Binding-site contacts:
Ligand atom CD1 contacts residue GLN203 of chain 5.C at 3.5 Å.
Ligand atom O contacts residue PHE126 of chain 5.C at 3.4 Å.
Ligand atom CB contacts residue GLY105 of chain 5.C at 3.2 Å.
Ligand atom CA contacts residue PHE126 of chain 5.C at 3.9 Å (hydrophobic).
Ligand atom CD1 contacts residue GLY124 of chain 5.C at 3.9 Å.
Ligand atom O contacts residue GLN203 of chain 5.C at 3.5 Å (h-bond).
Ligand atom CB contacts residue ILE104 of chain 5.C at 3.6 Å (hydrophobic).
Ligand atom CD2 contacts residue PHE126 of chain 5.C at 3.4 Å (hydrophobic).
Ligand atom CA contacts residue GLY105 of chain 5.C at 3.6 Å.
Ligand atom CB contacts residue ILE130 of chain 5.C at 3.6 Å (hydrophobic).
Ligand atom SD contacts residue ARG165 of chain 5.C at 3.5 Å.
Ligand atom N contacts residue VAL125 of chain 5.C at 3.5 Å (h-bond).
Ligand atom O contacts residue VAL127 of chain 5.C at 2.5 Å (h-bond).
Ligand atom C contacts residue GLY105 of chain 5.C at 3.8 Å.
Ligand atom CA contacts residue VAL125 of chain 5.C at 3.4 Å (hydrophobic).
Ligand atom C contacts residue ILE130 of chain 5.C at 3.9 Å (hydrophobic).
Ligand atom CA contacts residue SER163 of chain 5.C at 3.7 Å.
Ligand atom C contacts residue VAL127 of chain 5.C at 3.7 Å (hydrophobic).
Ligand atom CB contacts residue TYR162 of chain 5.C at 3.5 Å (hydrophobic).
Ligand atom C contacts residue LEU161 of chain 5.C at 3.9 Å (hydrophobic).
Ligand atom CD1 contacts residue TYR162 of chain 5.C at 3.5 Å (hydrophobic).
Ligand atom O contacts residue VAL127 of chain 5.C at 3.5 Å.
Ligand atom O contacts residue ILE130 of chain 5.C at 3.7 Å.
Ligand atom O contacts residue TYR162 of chain 5.C at 3.6 Å.
Ligand atom CA contacts residue LEU161 of chain 5.C at 3.5 Å (hydrophobic).
Ligand atom CD contacts residue GLN203 of chain 5.C at 3.5 Å.
Ligand atom CE contacts residue ARG165 of chain 5.C at 3.8 Å.
Ligand atom N contacts residue SER163 of chain 5.C at 3.9 Å.
Ligand atom CG contacts residue TYR162 of chain 5.C at 3.9 Å (hydrophobic).
Ligand atom CD2 contacts residue LEU161 of chain 5.C at 3.6 Å (hydrophobic).
Ligand atom N contacts residue GLY105 of chain 5.C at 2.8 Å (h-bond).
Ligand atom CA contacts residue GLY105 of chain 5.C at 3.9 Å.
Ligand atom O contacts residue GLY105 of chain 5.C at 3.7 Å.
Ligand atom N contacts residue LEU161 of chain 5.C at 3.2 Å (h-bond).
Ligand atom OE1 contacts residue ARG165 of chain 5.C at 2.9 Å (salt-bridge).
Ligand atom O contacts residue SER163 of chain 5.C at 3.1 Å (h-bond).
Ligand atom CA contacts residue ILE130 of chain 5.C at 3.5 Å (hydrophobic).
Ligand atom O contacts residue LEU161 of chain 5.C at 3.4 Å (h-bond).
Ligand atom CB contacts residue VAL125 of chain 5.C at 3.3 Å (hydrophobic).
Ligand atom CD contacts residue ARG165 of chain 5.C at 3.8 Å.

Sequence of chain 5.C:
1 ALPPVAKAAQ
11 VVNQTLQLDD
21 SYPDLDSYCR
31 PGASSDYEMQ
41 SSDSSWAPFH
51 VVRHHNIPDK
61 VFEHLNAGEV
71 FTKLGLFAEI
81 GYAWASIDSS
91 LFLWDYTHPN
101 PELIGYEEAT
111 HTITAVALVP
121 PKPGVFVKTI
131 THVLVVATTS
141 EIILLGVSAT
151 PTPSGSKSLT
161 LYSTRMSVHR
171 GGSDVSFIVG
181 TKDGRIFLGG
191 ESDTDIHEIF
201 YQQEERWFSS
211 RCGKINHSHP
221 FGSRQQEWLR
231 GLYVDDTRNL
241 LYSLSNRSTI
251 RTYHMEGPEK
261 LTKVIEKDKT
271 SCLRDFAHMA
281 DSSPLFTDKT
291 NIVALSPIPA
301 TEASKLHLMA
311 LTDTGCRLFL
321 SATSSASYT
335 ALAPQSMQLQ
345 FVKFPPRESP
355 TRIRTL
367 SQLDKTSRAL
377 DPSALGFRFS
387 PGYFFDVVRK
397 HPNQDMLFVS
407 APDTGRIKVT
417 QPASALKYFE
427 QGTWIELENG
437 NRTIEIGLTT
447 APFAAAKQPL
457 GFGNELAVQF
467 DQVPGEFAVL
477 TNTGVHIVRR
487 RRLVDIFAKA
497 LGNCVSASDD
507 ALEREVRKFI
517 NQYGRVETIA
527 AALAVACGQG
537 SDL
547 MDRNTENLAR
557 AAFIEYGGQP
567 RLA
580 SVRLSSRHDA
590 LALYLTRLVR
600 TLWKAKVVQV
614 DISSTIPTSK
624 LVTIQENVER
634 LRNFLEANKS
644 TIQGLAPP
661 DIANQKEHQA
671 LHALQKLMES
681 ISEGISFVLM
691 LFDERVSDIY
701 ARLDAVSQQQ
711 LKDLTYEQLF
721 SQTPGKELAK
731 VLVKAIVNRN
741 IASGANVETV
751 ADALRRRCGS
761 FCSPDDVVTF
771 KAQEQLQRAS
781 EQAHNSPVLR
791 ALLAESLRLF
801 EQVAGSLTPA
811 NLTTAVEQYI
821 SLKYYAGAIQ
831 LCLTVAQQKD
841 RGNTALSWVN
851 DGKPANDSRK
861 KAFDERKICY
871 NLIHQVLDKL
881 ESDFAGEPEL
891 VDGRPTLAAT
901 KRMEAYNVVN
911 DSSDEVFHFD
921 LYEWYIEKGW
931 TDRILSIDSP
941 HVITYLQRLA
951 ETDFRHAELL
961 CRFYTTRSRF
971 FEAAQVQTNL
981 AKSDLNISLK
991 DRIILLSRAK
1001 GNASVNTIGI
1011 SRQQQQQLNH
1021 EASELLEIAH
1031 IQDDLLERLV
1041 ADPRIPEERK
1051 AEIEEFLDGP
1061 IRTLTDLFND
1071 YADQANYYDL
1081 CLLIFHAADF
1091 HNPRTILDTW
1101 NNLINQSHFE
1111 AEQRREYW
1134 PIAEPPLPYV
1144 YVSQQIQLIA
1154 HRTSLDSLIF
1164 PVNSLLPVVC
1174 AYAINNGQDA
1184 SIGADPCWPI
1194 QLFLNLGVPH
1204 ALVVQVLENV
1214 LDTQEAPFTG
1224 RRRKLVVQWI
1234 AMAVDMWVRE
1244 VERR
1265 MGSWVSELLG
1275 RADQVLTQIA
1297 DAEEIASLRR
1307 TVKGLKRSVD

A small-molecule ligand and the protein it binds are described below.
Small molecule (SMILES): CSCC[C@H](NC(=O)[C@@H]1CCCN1C(=O)[C@H](CC(C)C)NC(=O)[C@H](CC(C)C)NC(=O)[C@H](CCCCN)NC(=O)[C@H](C)NC(=O)[C@H](CCCCN)NC(=O)[C@@H](N)CCCN=C(N)N)C(=O)N[C@@H](CCC(=O)O)C(=O)N[C@@H](CCC(=O)O)C(=O)N[C@@H](C)C(=O)N[C@@H](CC(C)C)C(=O)N[C@@H](CC(C)C)C(=O)N1CCC[C@H]1C=O